The protein below binds the small molecule below.
Small molecule (SMILES): CC(=O)N[C@@H]1[C@@H](O)[C@H](O)[C@@H](CO)O[C@H]1O

Sequence of chain 1.A:
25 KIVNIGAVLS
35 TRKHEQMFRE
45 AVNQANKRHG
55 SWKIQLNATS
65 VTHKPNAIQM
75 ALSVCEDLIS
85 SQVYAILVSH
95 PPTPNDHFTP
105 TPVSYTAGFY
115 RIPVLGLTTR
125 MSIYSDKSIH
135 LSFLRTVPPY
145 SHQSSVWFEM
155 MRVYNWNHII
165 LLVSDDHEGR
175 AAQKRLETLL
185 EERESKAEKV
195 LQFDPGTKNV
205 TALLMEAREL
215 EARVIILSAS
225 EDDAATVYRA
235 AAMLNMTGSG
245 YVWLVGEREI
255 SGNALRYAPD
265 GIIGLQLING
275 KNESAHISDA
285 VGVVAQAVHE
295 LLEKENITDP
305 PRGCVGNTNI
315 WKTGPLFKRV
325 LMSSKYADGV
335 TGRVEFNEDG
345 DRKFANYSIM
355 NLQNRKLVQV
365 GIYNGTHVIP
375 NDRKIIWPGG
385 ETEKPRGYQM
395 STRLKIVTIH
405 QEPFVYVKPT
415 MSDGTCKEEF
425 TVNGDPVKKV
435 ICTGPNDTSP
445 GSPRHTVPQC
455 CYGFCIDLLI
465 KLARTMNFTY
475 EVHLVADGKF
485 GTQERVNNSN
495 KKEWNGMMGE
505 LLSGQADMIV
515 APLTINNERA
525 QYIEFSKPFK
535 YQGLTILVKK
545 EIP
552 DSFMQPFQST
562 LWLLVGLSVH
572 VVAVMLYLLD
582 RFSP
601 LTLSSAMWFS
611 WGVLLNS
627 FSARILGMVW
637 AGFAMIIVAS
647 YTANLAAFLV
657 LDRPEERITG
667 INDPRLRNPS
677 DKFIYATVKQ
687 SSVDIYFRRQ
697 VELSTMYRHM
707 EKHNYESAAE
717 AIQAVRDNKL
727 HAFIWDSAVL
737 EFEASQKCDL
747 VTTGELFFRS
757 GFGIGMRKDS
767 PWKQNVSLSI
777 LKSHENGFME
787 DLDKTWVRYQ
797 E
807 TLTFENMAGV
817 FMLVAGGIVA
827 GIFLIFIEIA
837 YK

Binding-site contacts:
Ligand atom C7 contacts residue ASN239 of chain 1.A at 3.6 Å.
Ligand atom C4 contacts residue ASN239 of chain 1.A at 4.2 Å.
Ligand atom N2 contacts residue ASN239 of chain 1.A at 2.9 Å (h-bond).
Ligand atom C2 contacts residue ASN239 of chain 1.A at 2.5 Å.
Ligand atom O7 contacts residue ASN239 of chain 1.A at 3.6 Å.
Ligand atom C1 contacts residue ASN239 of chain 1.A at 1.4 Å.
Ligand atom O6 contacts residue ASN239 of chain 1.A at 4.3 Å.
Ligand atom C5 contacts residue ASN239 of chain 1.A at 3.7 Å.
Ligand atom O5 contacts residue ASN239 of chain 1.A at 2.4 Å (h-bond).
Ligand atom C3 contacts residue ASN239 of chain 1.A at 3.8 Å.